Binding-site contacts:
Ligand atom O contacts residue ALA135 of chain 1.A at 3.9 Å.
Ligand atom C01 contacts residue ALA375 of chain 1.A at 3.7 Å (hydrophobic).
Ligand atom O contacts residue GLN134 of chain 1.A at 3.2 Å (h-bond).
Ligand atom C contacts residue TYR381 of chain 1.A at 3.6 Å (hydrophobic).
Ligand atom C15 contacts residue GLN134 of chain 1.A at 3.3 Å.
Ligand atom C12 contacts residue ALA135 of chain 1.A at 3.9 Å (hydrophobic).
Ligand atom C12 contacts residue PRO372 of chain 1.A at 3.4 Å (hydrophobic).
Ligand atom C09 contacts residue GLN134 of chain 1.A at 3.7 Å.
Ligand atom C15 contacts residue MET268 of chain 1.A at 3.4 Å (hydrophobic).
Ligand atom C10 contacts residue GLN134 of chain 1.A at 3.8 Å.
Ligand atom C contacts residue GLN134 of chain 1.A at 3.4 Å.
Ligand atom C03 contacts residue TRP309 of chain 1.A at 3.4 Å (hydrophobic).
Ligand atom N contacts residue GLN134 of chain 1.A at 2.7 Å (h-bond).
Ligand atom C15 contacts residue TYR265 of chain 1.A at 3.9 Å (hydrophobic).
Ligand atom C09 contacts residue PHE312 of chain 1.A at 3.4 Å (hydrophobic).
Ligand atom C07 contacts residue ALA135 of chain 1.A at 3.9 Å (hydrophobic).
Ligand atom C14 contacts residue GLN134 of chain 1.A at 3.7 Å.
Ligand atom C08 contacts residue TRP309 of chain 1.A at 3.9 Å (hydrophobic).
Ligand atom C10 contacts residue TYR376 of chain 1.A at 3.8 Å (hydrophobic).
Ligand atom C contacts residue TYR376 of chain 1.A at 3.3 Å (hydrophobic).
Ligand atom C03 contacts residue PHE312 of chain 1.A at 3.5 Å (hydrophobic).
Ligand atom C05 contacts residue PHE312 of chain 1.A at 3.9 Å (hydrophobic).
Ligand atom C06 contacts residue TYR376 of chain 1.A at 3.6 Å (hydrophobic).
Ligand atom C11 contacts residue ASP373 of chain 1.A at 3.9 Å.
Ligand atom C14 contacts residue TYR265 of chain 1.A at 3.5 Å (hydrophobic).
Ligand atom C01 contacts residue TYR376 of chain 1.A at 3.7 Å (hydrophobic).
Ligand atom C13 contacts residue GLN134 of chain 1.A at 3.8 Å.
Ligand atom C07 contacts residue PRO372 of chain 1.A at 4.0 Å (hydrophobic).
Ligand atom C11 contacts residue TYR376 of chain 1.A at 3.8 Å (hydrophobic).
Ligand atom C03 contacts residue VAL365 of chain 1.A at 3.6 Å (hydrophobic).
Ligand atom C15 contacts residue GLY267 of chain 1.A at 3.4 Å.
Ligand atom C13 contacts residue TYR265 of chain 1.A at 3.6 Å (hydrophobic).
Ligand atom O01 contacts residue PRO372 of chain 1.A at 3.5 Å.
Ligand atom C04 contacts residue PHE312 of chain 1.A at 3.5 Å (hydrophobic).
Ligand atom C08 contacts residue ALA135 of chain 1.A at 4.0 Å (hydrophobic).
Ligand atom C04 contacts residue LEU367 of chain 1.A at 3.8 Å (hydrophobic).
Ligand atom C08 contacts residue PHE312 of chain 1.A at 3.6 Å (hydrophobic).
Ligand atom C10 contacts residue ALA135 of chain 1.A at 3.9 Å (hydrophobic).
Ligand atom C06 contacts residue PRO372 of chain 1.A at 3.8 Å (hydrophobic).
Ligand atom C04 contacts residue TRP309 of chain 1.A at 3.2 Å (hydrophobic).

Sequence of chain 1.A:
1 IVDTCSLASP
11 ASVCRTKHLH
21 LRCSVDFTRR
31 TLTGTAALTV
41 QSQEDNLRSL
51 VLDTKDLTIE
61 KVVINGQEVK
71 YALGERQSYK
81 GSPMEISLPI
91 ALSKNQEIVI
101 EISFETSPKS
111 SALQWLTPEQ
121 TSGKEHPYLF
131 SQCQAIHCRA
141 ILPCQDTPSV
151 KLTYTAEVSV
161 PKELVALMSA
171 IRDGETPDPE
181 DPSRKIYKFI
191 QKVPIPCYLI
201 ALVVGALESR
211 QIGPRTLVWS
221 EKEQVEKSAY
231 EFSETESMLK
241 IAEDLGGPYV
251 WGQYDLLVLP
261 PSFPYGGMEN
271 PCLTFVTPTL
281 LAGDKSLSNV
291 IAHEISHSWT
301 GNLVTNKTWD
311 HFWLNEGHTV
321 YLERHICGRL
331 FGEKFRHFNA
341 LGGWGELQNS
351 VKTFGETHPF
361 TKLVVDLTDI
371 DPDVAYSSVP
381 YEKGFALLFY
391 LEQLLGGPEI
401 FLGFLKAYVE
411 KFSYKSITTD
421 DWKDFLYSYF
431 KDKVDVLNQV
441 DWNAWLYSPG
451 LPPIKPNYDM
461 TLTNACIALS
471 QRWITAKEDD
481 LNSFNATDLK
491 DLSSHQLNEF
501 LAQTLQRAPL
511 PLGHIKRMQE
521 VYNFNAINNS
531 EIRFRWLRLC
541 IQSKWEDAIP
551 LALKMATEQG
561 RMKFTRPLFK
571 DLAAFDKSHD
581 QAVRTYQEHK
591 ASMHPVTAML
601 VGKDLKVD

A protein and the small-molecule ligand that binds it are described below.
Small molecule (SMILES): CN(C)CCOc1ccc(Oc2ccccc2)cc1